Binding-site contacts:
Ligand atom C5 contacts residue ALA124 of chain 1.B at 4.0 Å (hydrophobic).
Ligand atom N7 contacts residue ASN240 of chain 1.B at 3.0 Å (h-bond).
Ligand atom C6 contacts residue GLY125 of chain 1.B at 3.7 Å.
Ligand atom C2 contacts residue VAL214 of chain 1.B at 3.4 Å (hydrophobic).
Ligand atom N1 contacts residue VAL214 of chain 1.B at 3.5 Å (h-bond).
Ligand atom N3 contacts residue VAL214 of chain 1.B at 3.4 Å (h-bond).
Ligand atom C6 contacts residue GLU198 of chain 1.B at 3.6 Å.
Ligand atom C6 contacts residue VAL214 of chain 1.B at 3.7 Å (hydrophobic).
Ligand atom C2 contacts residue MET216 of chain 1.B at 3.7 Å (hydrophobic).
Ligand atom N3 contacts residue MET216 of chain 1.B at 3.6 Å.
Ligand atom N3 contacts residue GLY215 of chain 1.B at 3.3 Å.
Ligand atom C5 contacts residue ASN240 of chain 1.B at 4.0 Å.
Ligand atom C4 contacts residue TYR197 of chain 1.B at 3.9 Å (hydrophobic).
Ligand atom C5 contacts residue VAL214 of chain 1.B at 3.7 Å (hydrophobic).
Ligand atom N9 contacts residue ALA123 of chain 1.B at 3.2 Å (h-bond).
Ligand atom N1 contacts residue TYR197 of chain 1.B at 3.8 Å.
Ligand atom O6 contacts residue GLY125 of chain 1.B at 3.5 Å.
Ligand atom C8 contacts residue THR239 of chain 1.B at 3.2 Å.
Ligand atom N2 contacts residue VAL192 of chain 1.B at 3.3 Å.
Ligand atom N2 contacts residue GLU198 of chain 1.B at 2.6 Å (salt-bridge).
Ligand atom C5 contacts residue GLY125 of chain 1.B at 3.4 Å.
Ligand atom N2 contacts residue MET216 of chain 1.B at 3.6 Å.
Ligand atom C8 contacts residue ALA123 of chain 1.B at 3.6 Å (hydrophobic).
Ligand atom N7 contacts residue ALA124 of chain 1.B at 3.6 Å.
Ligand atom N2 contacts residue GLY215 of chain 1.B at 3.7 Å.
Ligand atom N1 contacts residue GLU198 of chain 1.B at 2.8 Å (salt-bridge).
Ligand atom N7 contacts residue THR239 of chain 1.B at 3.1 Å (h-bond).
Ligand atom C8 contacts residue ASN240 of chain 1.B at 4.0 Å.
Ligand atom N2 contacts residue VAL214 of chain 1.B at 3.4 Å.
Ligand atom O6 contacts residue GLU198 of chain 1.B at 3.6 Å.
Ligand atom C2 contacts residue GLU198 of chain 1.B at 3.3 Å.
Ligand atom C5 contacts residue TYR197 of chain 1.B at 3.7 Å (hydrophobic).
Ligand atom C4 contacts residue VAL214 of chain 1.B at 3.5 Å (hydrophobic).
Ligand atom C6 contacts residue TYR197 of chain 1.B at 3.8 Å (hydrophobic).
Ligand atom O6 contacts residue ASN240 of chain 1.B at 3.1 Å (h-bond).
Ligand atom N7 contacts residue GLY125 of chain 1.B at 3.5 Å (h-bond).
Ligand atom C4 contacts residue GLY215 of chain 1.B at 4.0 Å.
Ligand atom C8 contacts residue ALA124 of chain 1.B at 3.8 Å (hydrophobic).
Ligand atom C2 contacts residue GLY215 of chain 1.B at 3.8 Å.
Ligand atom C4 contacts residue ALA123 of chain 1.B at 4.0 Å (hydrophobic).

Sequence of chain 1.B:
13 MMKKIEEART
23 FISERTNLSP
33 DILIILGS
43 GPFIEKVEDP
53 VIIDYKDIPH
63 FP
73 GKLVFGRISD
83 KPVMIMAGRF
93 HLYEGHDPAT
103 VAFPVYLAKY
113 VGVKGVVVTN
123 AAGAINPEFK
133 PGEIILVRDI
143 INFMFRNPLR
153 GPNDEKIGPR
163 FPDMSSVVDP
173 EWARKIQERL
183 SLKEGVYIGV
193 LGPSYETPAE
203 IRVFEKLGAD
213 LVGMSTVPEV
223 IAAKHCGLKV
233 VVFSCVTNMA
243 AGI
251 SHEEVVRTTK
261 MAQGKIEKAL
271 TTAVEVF

This small molecule binds to this protein.
Small molecule (SMILES): Nc1nc2[nH]cnc2c(=O)[nH]1